Binding-site contacts:
Ligand atom O contacts residue GLU29 of chain 1.G at 4.1 Å.
Ligand atom C contacts residue TYR57 of chain 1.H at 3.6 Å (hydrophobic).
Ligand atom O contacts residue TYR57 of chain 1.H at 3.2 Å (h-bond).
Ligand atom SD contacts residue ILE28 of chain 1.G at 3.9 Å.
Ligand atom CA contacts residue ASN107 of chain 1.H at 3.7 Å.
Ligand atom CE contacts residue HIS89 of chain 1.G at 3.5 Å.
Ligand atom CG contacts residue SER27 of chain 1.G at 3.8 Å.
Ligand atom O contacts residue TRP31 of chain 1.G at 3.4 Å (h-bond).
Ligand atom SD contacts residue SER27 of chain 1.G at 3.8 Å.
Ligand atom O contacts residue GLY92 of chain 1.G at 3.0 Å (h-bond).
Ligand atom N contacts residue TRP31 of chain 1.G at 3.7 Å.
Ligand atom CD1 contacts residue ALA91 of chain 1.G at 4.0 Å (hydrophobic).
Ligand atom CB contacts residue ASP59 of chain 1.H at 3.2 Å.
Ligand atom N contacts residue ASP59 of chain 1.H at 3.6 Å (salt-bridge).
Ligand atom CA contacts residue ASP59 of chain 1.H at 3.8 Å.
Ligand atom C contacts residue TRP31 of chain 1.G at 3.9 Å (hydrophobic).
Ligand atom C contacts residue TRP31 of chain 1.G at 3.7 Å (hydrophobic).
Ligand atom CA contacts residue TRP31 of chain 1.G at 3.8 Å (hydrophobic).
Ligand atom O contacts residue ASN107 of chain 1.H at 3.9 Å.
Ligand atom CE contacts residue SER27 of chain 1.G at 3.9 Å.
Ligand atom CD contacts residue TYR93 of chain 1.G at 4.2 Å (hydrophobic).
Ligand atom C contacts residue GLY92 of chain 1.G at 4.0 Å.
Ligand atom O contacts residue TRP31 of chain 1.G at 3.3 Å.
Ligand atom CG contacts residue TYR57 of chain 1.H at 3.7 Å (hydrophobic).
Ligand atom CD1 contacts residue GLY92 of chain 1.G at 3.8 Å.
Ligand atom CB contacts residue TYR57 of chain 1.H at 4.0 Å (hydrophobic).
Ligand atom C contacts residue ASN107 of chain 1.H at 4.2 Å.
Ligand atom CB contacts residue TYR57 of chain 1.H at 3.6 Å (hydrophobic).
Ligand atom N contacts residue SER94 of chain 1.G at 3.1 Å.
Ligand atom N contacts residue TYR57 of chain 1.H at 3.8 Å.
Ligand atom O contacts residue TYR93 of chain 1.G at 3.9 Å.
Ligand atom N contacts residue TYR57 of chain 1.H at 4.0 Å.
Ligand atom C contacts residue TRP31 of chain 1.G at 4.0 Å (hydrophobic).
Ligand atom O contacts residue ASN107 of chain 1.H at 3.5 Å.
Ligand atom O contacts residue ASP59 of chain 1.H at 4.2 Å.
Ligand atom O contacts residue ALA91 of chain 1.G at 3.9 Å.
Ligand atom OG1 contacts residue ASP106 of chain 1.H at 4.0 Å.
Ligand atom CA contacts residue TYR57 of chain 1.H at 3.7 Å (hydrophobic).
Ligand atom CD contacts residue TYR57 of chain 1.H at 4.0 Å (hydrophobic).
Ligand atom O contacts residue TRP31 of chain 1.G at 2.8 Å (h-bond).

Sequence of chain 1.H:
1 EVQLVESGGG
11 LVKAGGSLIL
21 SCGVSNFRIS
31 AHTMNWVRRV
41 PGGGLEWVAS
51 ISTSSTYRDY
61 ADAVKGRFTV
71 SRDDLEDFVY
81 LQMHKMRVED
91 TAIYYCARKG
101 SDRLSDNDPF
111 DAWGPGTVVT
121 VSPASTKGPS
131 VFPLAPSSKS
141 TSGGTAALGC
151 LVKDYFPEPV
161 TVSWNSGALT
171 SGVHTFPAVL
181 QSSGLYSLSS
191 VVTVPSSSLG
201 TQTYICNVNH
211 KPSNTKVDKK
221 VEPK

A protein and the small-molecule ligand that binds it are described below.
Small molecule (SMILES): CSCC[C@@H]1NC(=O)[C@H](CC(=O)O)NC(=O)[C@H](CC(C)C)NC(=O)[C@H](C(C)C)NC(=O)[C@H](CC2=NC=NC2)NC(=O)[C@H](CO)NC(=O)[C@@H]2CCCN2C(=O)[C@@H]2CCCN2C(=O)[C@@H](NC(=O)[C@H](C)N)CSSC[C@@H](C(=O)N[C@@H](CC(C)C)C(=O)N[C@@H](C)C=O)NC(=O)[C@H]([C@@H](C)O)NC(=O)CNC(=O)[C@H](CO)NC(=O)[C@H](CCCN=C(N)N)NC1=O

Sequence of chain 1.G:
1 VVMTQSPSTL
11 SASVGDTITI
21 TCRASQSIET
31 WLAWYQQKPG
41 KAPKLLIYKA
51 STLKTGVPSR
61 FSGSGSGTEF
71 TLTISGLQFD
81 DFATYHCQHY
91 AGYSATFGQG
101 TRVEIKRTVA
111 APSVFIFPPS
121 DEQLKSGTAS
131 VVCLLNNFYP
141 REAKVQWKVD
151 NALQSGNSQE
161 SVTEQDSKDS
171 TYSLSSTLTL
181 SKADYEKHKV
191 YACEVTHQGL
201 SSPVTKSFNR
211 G